Sequence of chain 1.B:
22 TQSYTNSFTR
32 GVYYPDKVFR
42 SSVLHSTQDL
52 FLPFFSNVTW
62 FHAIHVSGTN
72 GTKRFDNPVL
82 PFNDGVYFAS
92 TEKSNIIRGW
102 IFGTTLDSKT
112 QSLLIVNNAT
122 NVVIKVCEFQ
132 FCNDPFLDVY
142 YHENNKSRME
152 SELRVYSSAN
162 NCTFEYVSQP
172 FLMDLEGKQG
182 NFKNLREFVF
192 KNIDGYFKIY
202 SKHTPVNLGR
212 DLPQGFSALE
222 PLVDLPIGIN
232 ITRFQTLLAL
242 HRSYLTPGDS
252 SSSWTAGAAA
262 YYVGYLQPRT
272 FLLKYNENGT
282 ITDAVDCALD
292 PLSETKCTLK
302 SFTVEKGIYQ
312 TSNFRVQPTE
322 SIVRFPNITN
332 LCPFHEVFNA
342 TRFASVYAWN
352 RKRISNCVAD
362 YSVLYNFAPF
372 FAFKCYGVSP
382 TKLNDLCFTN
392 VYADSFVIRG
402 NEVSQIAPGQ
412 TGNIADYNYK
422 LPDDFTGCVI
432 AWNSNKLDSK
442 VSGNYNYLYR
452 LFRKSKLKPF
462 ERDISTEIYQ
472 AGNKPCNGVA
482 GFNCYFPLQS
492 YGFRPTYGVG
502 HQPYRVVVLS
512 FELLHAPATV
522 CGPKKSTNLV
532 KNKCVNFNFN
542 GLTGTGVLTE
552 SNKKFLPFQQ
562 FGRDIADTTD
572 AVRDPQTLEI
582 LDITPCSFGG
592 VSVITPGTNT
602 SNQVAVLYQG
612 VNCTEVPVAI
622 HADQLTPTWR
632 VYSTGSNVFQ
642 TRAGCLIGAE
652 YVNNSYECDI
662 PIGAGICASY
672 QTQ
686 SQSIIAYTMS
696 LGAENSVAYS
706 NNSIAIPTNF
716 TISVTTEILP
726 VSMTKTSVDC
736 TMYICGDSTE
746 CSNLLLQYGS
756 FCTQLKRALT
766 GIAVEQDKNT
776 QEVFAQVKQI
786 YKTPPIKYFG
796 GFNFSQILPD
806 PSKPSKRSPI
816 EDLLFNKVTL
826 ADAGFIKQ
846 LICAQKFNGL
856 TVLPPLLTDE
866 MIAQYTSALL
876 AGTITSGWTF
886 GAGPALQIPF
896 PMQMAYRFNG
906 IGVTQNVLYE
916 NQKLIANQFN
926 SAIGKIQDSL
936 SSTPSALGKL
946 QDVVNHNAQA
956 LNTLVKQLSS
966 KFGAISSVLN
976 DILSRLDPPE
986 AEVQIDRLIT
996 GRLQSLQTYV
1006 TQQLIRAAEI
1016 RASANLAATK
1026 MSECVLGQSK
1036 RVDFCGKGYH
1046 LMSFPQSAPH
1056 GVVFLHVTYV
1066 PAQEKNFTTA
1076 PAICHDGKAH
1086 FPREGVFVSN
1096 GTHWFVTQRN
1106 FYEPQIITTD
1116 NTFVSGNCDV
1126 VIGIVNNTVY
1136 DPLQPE

Binding-site contacts:
Ligand atom C5 contacts residue GLN577 of chain 1.B at 4.0 Å.
Ligand atom C7 contacts residue ASN328 of chain 1.B at 3.7 Å.
Ligand atom C4 contacts residue ASN328 of chain 1.B at 4.2 Å.
Ligand atom C8 contacts residue ASN328 of chain 1.B at 3.4 Å.
Ligand atom C2 contacts residue ASN328 of chain 1.B at 2.5 Å.
Ligand atom N2 contacts residue ASN328 of chain 1.B at 2.9 Å (h-bond).
Ligand atom O5 contacts residue GLN577 of chain 1.B at 4.3 Å.
Ligand atom C3 contacts residue ASN328 of chain 1.B at 3.8 Å.
Ligand atom C6 contacts residue GLN577 of chain 1.B at 3.6 Å.
Ligand atom O7 contacts residue ASN328 of chain 1.B at 4.2 Å.
Ligand atom C1 contacts residue ASN328 of chain 1.B at 1.4 Å.
Ligand atom C5 contacts residue ASN328 of chain 1.B at 3.7 Å.
Ligand atom O5 contacts residue ASN328 of chain 1.B at 2.4 Å (h-bond).
Ligand atom O6 contacts residue GLN577 of chain 1.B at 3.5 Å (h-bond).

This small molecule binds to this protein.
Small molecule (SMILES): CC(=O)N[C@@H]1[C@@H](O)[C@H](O)[C@@H](CO)O[C@H]1O